Binding-site contacts:
Ligand atom C2' contacts residue THR494 of chain 23.A at 3.3 Å.
Ligand atom C6 contacts residue DG3 of chain 23.C at 3.5 Å.
Ligand atom C5 contacts residue DG3 of chain 23.C at 3.4 Å.
Ligand atom O4' contacts residue SER403 of chain 23.A at 3.3 Å (h-bond).
Ligand atom O3' contacts residue SER403 of chain 23.A at 3.5 Å.
Ligand atom N4 contacts residue GLU489 of chain 23.A at 3.7 Å.
Ligand atom C5 contacts residue VAL495 of chain 23.A at 3.0 Å (hydrophobic).
Ligand atom N1 contacts residue DG3 of chain 23.C at 3.5 Å.
Ligand atom C4 contacts residue PHE487 of chain 23.A at 3.7 Å (hydrophobic).
Ligand atom N2 contacts residue DG3 of chain 23.C at 3.5 Å (h-bond).
Ligand atom O6 contacts residue DG4 of chain 23.C at 3.5 Å (h-bond).
Ligand atom C8 contacts residue DG3 of chain 23.C at 3.6 Å.
Ligand atom C1' contacts residue DG3 of chain 23.C at 3.7 Å.
Ligand atom OP2 contacts residue HIS496 of chain 23.A at 2.9 Å (h-bond).
Ligand atom C2 contacts residue DG3 of chain 23.C at 3.4 Å.
Ligand atom C4 contacts residue DG3 of chain 23.C at 3.5 Å.
Ligand atom C5' contacts residue SER403 of chain 23.A at 3.2 Å.
Ligand atom N4 contacts residue VAL495 of chain 23.A at 3.1 Å.
Ligand atom C6 contacts residue VAL495 of chain 23.A at 3.7 Å (hydrophobic).
Ligand atom O3' contacts residue HIS496 of chain 23.A at 3.7 Å.
Ligand atom O5' contacts residue SER403 of chain 23.A at 3.1 Å (h-bond).
Ligand atom C2 contacts residue TYR404 of chain 23.A at 3.6 Å (hydrophobic).
Ligand atom C5' contacts residue PHE402 of chain 23.A at 3.4 Å (hydrophobic).
Ligand atom N4 contacts residue PHE487 of chain 23.A at 2.9 Å (h-bond).
Ligand atom N9 contacts residue DG3 of chain 23.C at 3.6 Å.
Ligand atom C5' contacts residue ASP401 of chain 23.A at 3.5 Å.
Ligand atom O6 contacts residue DG3 of chain 23.C at 3.5 Å.
Ligand atom N3 contacts residue GLU493 of chain 23.A at 3.5 Å (salt-bridge).
Ligand atom C4 contacts residue VAL495 of chain 23.A at 3.1 Å (hydrophobic).
Ligand atom C4 contacts residue GLU493 of chain 23.A at 3.4 Å.
Ligand atom N1 contacts residue TYR404 of chain 23.A at 3.6 Å.
Ligand atom O5' contacts residue ASP401 of chain 23.A at 3.7 Å.
Ligand atom O3' contacts residue ASP401 of chain 23.A at 3.5 Å.
Ligand atom C1' contacts residue SER403 of chain 23.A at 3.2 Å.
Ligand atom C4' contacts residue ASP401 of chain 23.A at 3.5 Å.
Ligand atom C6 contacts residue TYR404 of chain 23.A at 3.6 Å (hydrophobic).
Ligand atom N4 contacts residue GLU493 of chain 23.A at 2.6 Å (salt-bridge).
Ligand atom N3 contacts residue DG3 of chain 23.C at 3.4 Å.
Ligand atom O4' contacts residue DG3 of chain 23.C at 3.2 Å (h-bond).
Ligand atom O4' contacts residue ASP401 of chain 23.A at 3.2 Å (salt-bridge).

Sequence of chain 23.A:
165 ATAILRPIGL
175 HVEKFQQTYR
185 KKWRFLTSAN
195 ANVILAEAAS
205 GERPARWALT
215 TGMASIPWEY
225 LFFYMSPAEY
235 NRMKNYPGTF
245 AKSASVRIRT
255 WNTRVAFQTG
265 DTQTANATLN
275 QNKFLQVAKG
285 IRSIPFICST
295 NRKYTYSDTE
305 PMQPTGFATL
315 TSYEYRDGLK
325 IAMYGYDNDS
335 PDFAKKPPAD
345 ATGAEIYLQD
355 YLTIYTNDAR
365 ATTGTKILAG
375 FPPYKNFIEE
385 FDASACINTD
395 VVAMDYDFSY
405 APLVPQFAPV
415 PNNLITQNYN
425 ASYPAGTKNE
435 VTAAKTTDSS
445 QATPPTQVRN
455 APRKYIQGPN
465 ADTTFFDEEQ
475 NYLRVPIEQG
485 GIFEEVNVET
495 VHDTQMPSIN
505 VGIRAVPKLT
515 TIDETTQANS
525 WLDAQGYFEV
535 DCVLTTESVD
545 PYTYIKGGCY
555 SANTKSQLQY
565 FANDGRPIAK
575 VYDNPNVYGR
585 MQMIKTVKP

A protein and the small-molecule ligand that binds it are described below.
Small molecule (SMILES): N=c1ccn([C@H]2C[C@H](O[P](=O)(O)OC[C@H]3O[C@@H](n4cnc5c(=O)nc(N)[nH]c54)C[C@@H]3O[P](=O)(O)OC[C@H]3O[C@@H](n4cnc5c(N)ncnc54)C[C@@H]3O)[C@@H](COP(=O)=O)O2)c(=O)[nH]1